Binding-site contacts:
Ligand atom OXT contacts residue ALA1005 of chain 1.A at 2.9 Å (h-bond).
Ligand atom CG contacts residue CYS846 of chain 1.A at 3.8 Å (hydrophobic).
Ligand atom CA contacts residue PHE710 of chain 1.A at 4.0 Å (hydrophobic).
Ligand atom CA contacts residue ARG845 of chain 1.A at 4.1 Å.
Ligand atom CA contacts residue GLU676 of chain 1.A at 4.2 Å.
Ligand atom N contacts residue PHE1012 of chain 1.A at 4.5 Å.
Ligand atom O contacts residue SER847 of chain 1.A at 2.7 Å (h-bond).
Ligand atom OXT contacts residue PHE1012 of chain 1.A at 3.8 Å.
Ligand atom N contacts residue GLU676 of chain 1.A at 3.2 Å (salt-bridge).
Ligand atom CB contacts residue CYS846 of chain 1.A at 3.8 Å (hydrophobic).
Ligand atom O contacts residue ALA1005 of chain 1.A at 4.1 Å.
Ligand atom C contacts residue SER847 of chain 1.A at 3.3 Å.
Ligand atom CA contacts residue SER847 of chain 1.A at 4.3 Å.
Ligand atom CD contacts residue PHE1012 of chain 1.A at 3.5 Å (hydrophobic).
Ligand atom N contacts residue ALA1005 of chain 1.A at 4.3 Å.
Ligand atom O contacts residue ARG845 of chain 1.A at 2.9 Å (salt-bridge).
Ligand atom CD contacts residue GLU676 of chain 1.A at 3.7 Å.
Ligand atom CB contacts residue SER847 of chain 1.A at 4.1 Å.
Ligand atom CB contacts residue PHE710 of chain 1.A at 3.7 Å (hydrophobic).
Ligand atom CG contacts residue PHE1012 of chain 1.A at 4.1 Å (hydrophobic).
Ligand atom OXT contacts residue ILE1003 of chain 1.A at 4.1 Å.
Ligand atom OXT contacts residue GLY1004 of chain 1.A at 3.2 Å (h-bond).
Ligand atom CG contacts residue PHE710 of chain 1.A at 4.4 Å (hydrophobic).
Ligand atom C contacts residue GLY1004 of chain 1.A at 3.3 Å.
Ligand atom O contacts residue ILE1003 of chain 1.A at 3.8 Å.
Ligand atom CG contacts residue ILE714 of chain 1.A at 3.8 Å (hydrophobic).
Ligand atom OXT contacts residue SER847 of chain 1.A at 3.6 Å.
Ligand atom O contacts residue GLY1004 of chain 1.A at 2.8 Å (h-bond).
Ligand atom C contacts residue ILE1003 of chain 1.A at 4.3 Å (hydrophobic).
Ligand atom C contacts residue ALA1005 of chain 1.A at 3.6 Å (hydrophobic).
Ligand atom C contacts residue ARG845 of chain 1.A at 3.8 Å.

This small molecule binds to this protein.
Small molecule (SMILES): O=C(O)[C@@H]1CCCN1

Sequence of chain 1.A:
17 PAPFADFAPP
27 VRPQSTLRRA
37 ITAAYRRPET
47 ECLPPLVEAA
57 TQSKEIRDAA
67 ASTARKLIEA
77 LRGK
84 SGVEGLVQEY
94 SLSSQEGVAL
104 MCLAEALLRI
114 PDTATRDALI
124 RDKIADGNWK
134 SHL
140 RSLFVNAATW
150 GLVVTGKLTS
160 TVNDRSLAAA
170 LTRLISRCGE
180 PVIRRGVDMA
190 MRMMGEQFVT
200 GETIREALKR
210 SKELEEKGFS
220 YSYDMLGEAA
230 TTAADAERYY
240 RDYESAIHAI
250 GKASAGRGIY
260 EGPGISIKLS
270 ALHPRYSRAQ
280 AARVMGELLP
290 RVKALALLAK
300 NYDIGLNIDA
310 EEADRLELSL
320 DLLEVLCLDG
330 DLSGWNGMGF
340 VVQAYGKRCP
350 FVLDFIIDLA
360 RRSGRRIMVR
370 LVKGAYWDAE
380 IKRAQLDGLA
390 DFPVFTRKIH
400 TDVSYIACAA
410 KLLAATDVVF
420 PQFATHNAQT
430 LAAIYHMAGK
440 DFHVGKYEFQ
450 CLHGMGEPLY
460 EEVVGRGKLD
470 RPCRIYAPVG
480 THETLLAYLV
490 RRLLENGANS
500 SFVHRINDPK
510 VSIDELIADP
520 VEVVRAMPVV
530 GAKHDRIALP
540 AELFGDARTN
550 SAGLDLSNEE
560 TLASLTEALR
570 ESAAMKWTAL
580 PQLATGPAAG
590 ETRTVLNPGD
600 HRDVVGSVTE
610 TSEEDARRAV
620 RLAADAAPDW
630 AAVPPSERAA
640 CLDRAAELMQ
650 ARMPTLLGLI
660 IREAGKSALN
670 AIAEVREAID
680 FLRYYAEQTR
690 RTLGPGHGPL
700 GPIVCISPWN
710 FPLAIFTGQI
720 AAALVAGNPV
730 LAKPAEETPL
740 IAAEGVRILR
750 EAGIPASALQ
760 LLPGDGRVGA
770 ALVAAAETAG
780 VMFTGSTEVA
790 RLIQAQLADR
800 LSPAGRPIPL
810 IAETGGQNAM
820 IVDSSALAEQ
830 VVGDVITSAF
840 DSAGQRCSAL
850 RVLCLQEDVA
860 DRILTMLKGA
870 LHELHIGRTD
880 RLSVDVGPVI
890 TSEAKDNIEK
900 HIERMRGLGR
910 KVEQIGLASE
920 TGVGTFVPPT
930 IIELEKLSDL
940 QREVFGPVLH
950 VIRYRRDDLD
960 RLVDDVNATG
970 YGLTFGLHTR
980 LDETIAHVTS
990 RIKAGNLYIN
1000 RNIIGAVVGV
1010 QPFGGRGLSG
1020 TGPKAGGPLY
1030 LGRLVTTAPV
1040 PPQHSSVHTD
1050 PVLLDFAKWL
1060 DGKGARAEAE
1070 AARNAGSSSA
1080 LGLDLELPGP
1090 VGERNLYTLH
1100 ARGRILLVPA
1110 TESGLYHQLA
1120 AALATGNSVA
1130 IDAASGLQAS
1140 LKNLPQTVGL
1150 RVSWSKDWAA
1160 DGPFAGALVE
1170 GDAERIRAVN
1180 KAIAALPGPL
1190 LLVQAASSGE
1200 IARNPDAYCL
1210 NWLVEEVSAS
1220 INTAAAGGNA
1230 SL